Sequence of chain 1.A:
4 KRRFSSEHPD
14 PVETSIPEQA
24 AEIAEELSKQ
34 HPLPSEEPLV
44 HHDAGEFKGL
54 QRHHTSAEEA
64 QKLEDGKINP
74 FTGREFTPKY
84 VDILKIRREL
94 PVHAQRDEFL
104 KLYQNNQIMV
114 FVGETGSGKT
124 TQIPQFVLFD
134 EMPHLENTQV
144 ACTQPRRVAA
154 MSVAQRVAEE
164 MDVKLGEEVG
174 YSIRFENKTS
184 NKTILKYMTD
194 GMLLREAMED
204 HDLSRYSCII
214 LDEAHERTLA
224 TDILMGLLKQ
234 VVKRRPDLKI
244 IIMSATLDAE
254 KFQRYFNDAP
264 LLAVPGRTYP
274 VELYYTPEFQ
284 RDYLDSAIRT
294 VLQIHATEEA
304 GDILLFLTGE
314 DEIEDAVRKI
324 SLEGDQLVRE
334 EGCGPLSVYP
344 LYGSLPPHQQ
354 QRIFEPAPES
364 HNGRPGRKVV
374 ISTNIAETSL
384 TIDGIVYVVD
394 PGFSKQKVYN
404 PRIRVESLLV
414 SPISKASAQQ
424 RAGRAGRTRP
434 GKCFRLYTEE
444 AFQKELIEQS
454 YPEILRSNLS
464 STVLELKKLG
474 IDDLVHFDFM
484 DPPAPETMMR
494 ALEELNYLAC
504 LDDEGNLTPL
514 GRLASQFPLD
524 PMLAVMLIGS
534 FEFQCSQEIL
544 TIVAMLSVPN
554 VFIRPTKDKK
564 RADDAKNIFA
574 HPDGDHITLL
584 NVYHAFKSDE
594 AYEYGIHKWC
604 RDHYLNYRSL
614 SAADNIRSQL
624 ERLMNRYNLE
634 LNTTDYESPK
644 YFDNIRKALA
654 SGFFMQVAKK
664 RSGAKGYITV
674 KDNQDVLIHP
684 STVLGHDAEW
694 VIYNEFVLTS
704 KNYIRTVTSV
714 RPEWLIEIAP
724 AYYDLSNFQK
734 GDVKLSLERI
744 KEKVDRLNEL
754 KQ

The protein below binds the small molecule below.
Small molecule (SMILES): O=c1ccn([C@@H]2O[C@H](CO[P](=O)(O)O[C@H]3[C@@H](O)[C@H](n4ccc(=O)[nH]c4=O)O[C@@H]3CO[P](=O)(O)O[C@H]3[C@@H](O)[C@H](n4ccc(=O)[nH]c4=O)O[C@@H]3CO[P](=O)(O)O[C@H]3[C@@H](O)[C@H](n4ccc(=O)[nH]c4=O)O[C@@H]3CO[P](=O)(O)O[C@H]3[C@@H](O)[C@H](n4ccc(=O)[nH]c4=O)O[C@@H]3CO[P](=O)(O)O[C@H]3[C@@H](O)[C@H](n4ccc(=O)[nH]c4=O)O[C@@H]3CO[P](=O)(O)O[C@H]3[C@@H](O)[C@H](n4ccc(=O)[nH]c4=O)O[C@@H]3CO[P](=O)(O)O[C@H]3[C@@H](O)[C@H](n4ccc(=O)[nH]c4=O)O[C@@H]3CO[P](=O)(O)O[C@H]3[C@@H](O)[C@H](n4ccc(=O)[nH]c4=O)O[C@@H]3CO)[C@@H](O)[C@H]2O)c(=O)[nH]1

Binding-site contacts:
Ligand atom O2' contacts residue ASN377 of chain 1.A at 2.6 Å (h-bond).
Ligand atom C1' contacts residue LYS398 of chain 1.A at 3.4 Å.
Ligand atom O3' contacts residue THR192 of chain 1.A at 3.4 Å (h-bond).
Ligand atom OP1 contacts residue ARG150 of chain 1.A at 3.1 Å.
Ligand atom OP1 contacts residue GLY346 of chain 1.A at 2.5 Å (h-bond).
Ligand atom C5' contacts residue ARG177 of chain 1.A at 3.4 Å.
Ligand atom C5 contacts residue ARG625 of chain 1.A at 3.4 Å.
Ligand atom OP2 contacts residue ARG198 of chain 1.A at 2.7 Å (salt-bridge).
Ligand atom O2' contacts residue ARG629 of chain 1.A at 2.8 Å (salt-bridge).
Ligand atom C2 contacts residue LYS398 of chain 1.A at 3.3 Å.
Ligand atom OP1 contacts residue THR192 of chain 1.A at 3.0 Å (h-bond).
Ligand atom OP1 contacts residue TYR345 of chain 1.A at 3.5 Å.
Ligand atom O2 contacts residue LYS398 of chain 1.A at 3.0 Å (salt-bridge).
Ligand atom O5' contacts residue ARG177 of chain 1.A at 3.4 Å.
Ligand atom O2' contacts residue PRO552 of chain 1.A at 3.2 Å.
Ligand atom OP1 contacts residue ARG177 of chain 1.A at 3.2 Å (salt-bridge).
Ligand atom OP2 contacts residue GLU313 of chain 1.A at 3.1 Å (salt-bridge).
Ligand atom O4' contacts residue LYS398 of chain 1.A at 3.5 Å.
Ligand atom N1 contacts residue LYS398 of chain 1.A at 3.5 Å (salt-bridge).
Ligand atom O4 contacts residue GLU199 of chain 1.A at 3.2 Å.
Ligand atom C5 contacts residue LEU411 of chain 1.A at 3.5 Å (hydrophobic).
Ligand atom O2 contacts residue ARG629 of chain 1.A at 3.0 Å (salt-bridge).
Ligand atom OP1 contacts residue THR376 of chain 1.A at 3.2 Å (h-bond).
Ligand atom O2' contacts residue PRO148 of chain 1.A at 3.3 Å (h-bond).
Ligand atom O3' contacts residue PHE178 of chain 1.A at 3.4 Å (h-bond).
Ligand atom O2' contacts residue ARG198 of chain 1.A at 3.4 Å.
Ligand atom OP2 contacts residue LEU626 of chain 1.A at 3.5 Å.
Ligand atom OP2 contacts residue ARG625 of chain 1.A at 3.4 Å.
Ligand atom P contacts residue GLY346 of chain 1.A at 3.5 Å.
Ligand atom O4 contacts residue LEU549 of chain 1.A at 3.6 Å (h-bond).
Ligand atom OP2 contacts residue ARG150 of chain 1.A at 2.4 Å (salt-bridge).
Ligand atom C4 contacts residue THR702 of chain 1.A at 3.4 Å.
Ligand atom OP1 contacts residue ILE176 of chain 1.A at 3.4 Å.
Ligand atom O4 contacts residue THR702 of chain 1.A at 2.6 Å (h-bond).
Ligand atom P contacts residue ARG150 of chain 1.A at 3.2 Å.
Ligand atom OP1 contacts residue LYS398 of chain 1.A at 2.5 Å (salt-bridge).
Ligand atom OP2 contacts residue ARG177 of chain 1.A at 3.3 Å.
Ligand atom C3' contacts residue ARG625 of chain 1.A at 3.5 Å.
Ligand atom O4' contacts residue LEU411 of chain 1.A at 3.4 Å.
Ligand atom O3' contacts residue GLN622 of chain 1.A at 3.1 Å (h-bond).